Sequence of chain 1.A:
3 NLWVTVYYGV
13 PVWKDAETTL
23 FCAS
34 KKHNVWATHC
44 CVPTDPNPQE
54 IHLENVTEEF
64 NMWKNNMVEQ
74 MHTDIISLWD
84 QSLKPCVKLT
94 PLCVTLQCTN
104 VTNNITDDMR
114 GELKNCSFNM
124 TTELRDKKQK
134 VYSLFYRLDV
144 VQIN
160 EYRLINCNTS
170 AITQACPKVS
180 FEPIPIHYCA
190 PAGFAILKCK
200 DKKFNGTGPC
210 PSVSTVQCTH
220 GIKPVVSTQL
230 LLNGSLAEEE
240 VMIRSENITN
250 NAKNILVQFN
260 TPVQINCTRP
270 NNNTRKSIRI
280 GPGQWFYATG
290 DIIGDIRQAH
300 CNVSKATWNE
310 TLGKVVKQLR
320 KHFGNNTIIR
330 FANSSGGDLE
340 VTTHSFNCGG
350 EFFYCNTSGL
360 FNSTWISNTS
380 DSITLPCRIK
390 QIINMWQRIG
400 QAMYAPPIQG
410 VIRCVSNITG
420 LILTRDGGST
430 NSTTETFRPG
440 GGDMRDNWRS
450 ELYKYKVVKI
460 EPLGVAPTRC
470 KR

Binding-site contacts:
Ligand atom C1 contacts residue ASN361 of chain 1.A at 1.5 Å.
Ligand atom C8 contacts residue SER357 of chain 1.A at 3.2 Å.
Ligand atom N2 contacts residue ASN361 of chain 1.A at 2.8 Å (h-bond).
Ligand atom C8 contacts residue ASN361 of chain 1.A at 4.2 Å.
Ligand atom C2 contacts residue ASN361 of chain 1.A at 2.4 Å.
Ligand atom C7 contacts residue ASN361 of chain 1.A at 3.3 Å.
Ligand atom O7 contacts residue GLY358 of chain 1.A at 4.0 Å.
Ligand atom O7 contacts residue SER357 of chain 1.A at 4.3 Å.
Ligand atom C7 contacts residue SER357 of chain 1.A at 4.1 Å.
Ligand atom O5 contacts residue ASN361 of chain 1.A at 2.4 Å (h-bond).
Ligand atom C3 contacts residue ASN361 of chain 1.A at 3.7 Å.
Ligand atom C4 contacts residue ASN361 of chain 1.A at 4.2 Å.
Ligand atom C7 contacts residue GLY358 of chain 1.A at 4.5 Å.
Ligand atom C8 contacts residue GLY358 of chain 1.A at 4.1 Å.
Ligand atom C5 contacts residue ASN361 of chain 1.A at 3.7 Å.
Ligand atom O7 contacts residue ASN361 of chain 1.A at 3.5 Å (h-bond).

The protein below binds the small molecule below.
Small molecule (SMILES): CC(=O)N[C@H]1[C@H](O[C@H]2[C@H](O)[C@@H](NC(C)=O)CO[C@@H]2CO)O[C@H](CO)[C@@H](O)[C@@H]1O